Sequence of chain 45.E:
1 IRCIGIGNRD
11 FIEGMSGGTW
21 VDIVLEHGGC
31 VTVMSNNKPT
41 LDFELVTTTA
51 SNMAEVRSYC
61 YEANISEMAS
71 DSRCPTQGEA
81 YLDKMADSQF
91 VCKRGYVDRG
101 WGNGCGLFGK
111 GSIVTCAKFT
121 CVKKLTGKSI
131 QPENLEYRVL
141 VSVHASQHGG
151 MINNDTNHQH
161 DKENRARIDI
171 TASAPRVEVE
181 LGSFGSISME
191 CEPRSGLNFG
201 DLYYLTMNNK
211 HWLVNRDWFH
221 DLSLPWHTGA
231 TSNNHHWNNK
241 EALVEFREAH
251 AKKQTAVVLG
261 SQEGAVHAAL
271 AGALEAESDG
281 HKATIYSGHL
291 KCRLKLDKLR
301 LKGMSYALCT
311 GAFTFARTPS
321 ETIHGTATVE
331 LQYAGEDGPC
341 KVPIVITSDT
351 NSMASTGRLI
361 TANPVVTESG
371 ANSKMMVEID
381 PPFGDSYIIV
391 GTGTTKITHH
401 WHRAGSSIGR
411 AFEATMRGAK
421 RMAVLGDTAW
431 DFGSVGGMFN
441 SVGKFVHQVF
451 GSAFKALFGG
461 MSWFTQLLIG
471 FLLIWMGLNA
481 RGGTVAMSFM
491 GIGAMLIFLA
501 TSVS

Binding-site contacts:
Ligand atom C8 contacts residue GLY150 of chain 45.E at 3.7 Å.
Ligand atom C7 contacts residue ASN154 of chain 45.E at 3.7 Å.
Ligand atom C1 contacts residue MET151 of chain 45.E at 4.2 Å (hydrophobic).
Ligand atom O6 contacts residue MET151 of chain 45.E at 4.3 Å.
Ligand atom O5 contacts residue ASN154 of chain 45.E at 2.3 Å (h-bond).
Ligand atom C7 contacts residue GLY150 of chain 45.E at 3.0 Å.
Ligand atom N2 contacts residue ASN154 of chain 45.E at 2.9 Å (h-bond).
Ligand atom C8 contacts residue ASN157 of chain 45.E at 3.6 Å.
Ligand atom C3 contacts residue ASN154 of chain 45.E at 3.8 Å.
Ligand atom O5 contacts residue THR156 of chain 45.E at 3.8 Å.
Ligand atom C1 contacts residue GLY150 of chain 45.E at 4.0 Å.
Ligand atom O7 contacts residue ASN154 of chain 45.E at 4.2 Å.
Ligand atom C1 contacts residue ASN154 of chain 45.E at 1.4 Å.
Ligand atom O4 contacts residue ASP161 of chain 45.E at 4.0 Å.
Ligand atom C5 contacts residue THR156 of chain 45.E at 3.9 Å.
Ligand atom O6 contacts residue THR156 of chain 45.E at 4.4 Å.
Ligand atom O5 contacts residue MET151 of chain 45.E at 3.9 Å.
Ligand atom C3 contacts residue MET151 of chain 45.E at 4.0 Å (hydrophobic).
Ligand atom C2 contacts residue GLY150 of chain 45.E at 3.7 Å.
Ligand atom C4 contacts residue ASP161 of chain 45.E at 4.0 Å.
Ligand atom O5 contacts residue THR156 of chain 45.E at 3.8 Å.
Ligand atom C6 contacts residue THR156 of chain 45.E at 3.9 Å.
Ligand atom C4 contacts residue MET151 of chain 45.E at 3.9 Å (hydrophobic).
Ligand atom O6 contacts residue HIS148 of chain 45.E at 3.8 Å.
Ligand atom C5 contacts residue THR156 of chain 45.E at 3.8 Å.
Ligand atom N2 contacts residue GLY150 of chain 45.E at 3.4 Å (h-bond).
Ligand atom O7 contacts residue GLY150 of chain 45.E at 2.9 Å (h-bond).
Ligand atom C6 contacts residue THR156 of chain 45.E at 3.6 Å.
Ligand atom C5 contacts residue MET151 of chain 45.E at 3.9 Å (hydrophobic).
Ligand atom O7 contacts residue HIS148 of chain 45.E at 3.6 Å (h-bond).
Ligand atom C4 contacts residue ASN154 of chain 45.E at 4.2 Å.
Ligand atom C6 contacts residue ASN157 of chain 45.E at 3.3 Å.
Ligand atom C2 contacts residue MET151 of chain 45.E at 4.2 Å (hydrophobic).
Ligand atom C2 contacts residue ASN154 of chain 45.E at 2.4 Å.
Ligand atom C6 contacts residue ASP161 of chain 45.E at 3.6 Å.
Ligand atom C5 contacts residue ASN154 of chain 45.E at 3.6 Å.
Ligand atom C1 contacts residue THR156 of chain 45.E at 4.0 Å.
Ligand atom O5 contacts residue ASN157 of chain 45.E at 4.0 Å.
Ligand atom C5 contacts residue ASP161 of chain 45.E at 4.5 Å.

This protein binds this small molecule.
Small molecule (SMILES): CC(=O)N[C@H]1[C@H](O[C@H]2[C@H](O)[C@@H](NC(C)=O)CO[C@@H]2CO[C@@H]2O[C@@H](C)[C@@H](O)[C@@H](O)[C@@H]2O)O[C@H](CO)[C@@H](O)[C@@H]1O